Binding-site contacts:
Ligand atom C43 contacts residue LYS127 of chain 1.A at 3.6 Å.
Ligand atom O53 contacts residue ALA42 of chain 1.A at 4.2 Å.
Ligand atom C41 contacts residue LYS127 of chain 1.A at 4.3 Å.
Ligand atom C42 contacts residue PHE135 of chain 1.A at 4.3 Å (hydrophobic).
Ligand atom C45 contacts residue ZR1 of chain 1.D at 3.9 Å.
Ligand atom O53 contacts residue ILE43 of chain 1.A at 4.2 Å.
Ligand atom C44 contacts residue LYS136 of chain 1.A at 3.0 Å.
Ligand atom O50 contacts residue ZR1 of chain 1.D at 3.3 Å.
Ligand atom C43 contacts residue LYS136 of chain 1.A at 3.5 Å.
Ligand atom O51 contacts residue ZR1 of chain 1.D at 2.3 Å.
Ligand atom O51 contacts residue LYS127 of chain 1.A at 3.4 Å (salt-bridge).
Ligand atom O51 contacts residue TYR108 of chain 1.A at 4.5 Å.
Ligand atom C45 contacts residue LYS127 of chain 1.A at 3.3 Å.
Ligand atom C40 contacts residue LYS136 of chain 1.A at 4.1 Å.
Ligand atom O50 contacts residue LYS136 of chain 1.A at 3.5 Å (salt-bridge).
Ligand atom C41 contacts residue TYR134 of chain 1.A at 4.2 Å (hydrophobic).
Ligand atom C44 contacts residue ZR1 of chain 1.D at 3.5 Å.
Ligand atom C40 contacts residue LYS127 of chain 1.A at 4.0 Å.
Ligand atom C45 contacts residue LYS136 of chain 1.A at 3.3 Å.
Ligand atom C42 contacts residue TYR134 of chain 1.A at 3.8 Å (hydrophobic).
Ligand atom C44 contacts residue LYS127 of chain 1.A at 3.2 Å.
Ligand atom C41 contacts residue LYS136 of chain 1.A at 4.4 Å.
Ligand atom O50 contacts residue LYS127 of chain 1.A at 3.5 Å (salt-bridge).
Ligand atom C41 contacts residue ALA42 of chain 1.A at 4.2 Å (hydrophobic).
Ligand atom O51 contacts residue LYS136 of chain 1.A at 2.9 Å (salt-bridge).
Ligand atom C42 contacts residue LYS136 of chain 1.A at 3.9 Å.
Ligand atom C42 contacts residue LYS127 of chain 1.A at 4.0 Å.

A protein and the small-molecule ligand that binds it are described below.
Small molecule (SMILES): O=C(NCCCN(CCCCN(CCCNC(=O)c1cccc(O)c1O)C(=O)c1cccc(O)c1O)C(=O)c1cccc(O)c1O)c1cccc(O)c1O

Sequence of chain 1.A:
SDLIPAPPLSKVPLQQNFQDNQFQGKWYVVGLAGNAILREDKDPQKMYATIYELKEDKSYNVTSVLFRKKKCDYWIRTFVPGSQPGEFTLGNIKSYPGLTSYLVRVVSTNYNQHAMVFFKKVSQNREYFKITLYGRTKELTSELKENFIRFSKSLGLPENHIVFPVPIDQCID